A protein and the small-molecule ligand that binds it are described below.
Small molecule (SMILES): CC(=O)N[C@@H]1[C@@H](O)[C@H](O)[C@@H](CO)O[C@H]1O

Binding-site contacts:
Ligand atom C1 contacts residue ARG154 of chain 1.E at 3.4 Å.
Ligand atom O7 contacts residue ASN159 of chain 1.E at 3.3 Å (h-bond).
Ligand atom C5 contacts residue ASN159 of chain 1.E at 3.7 Å.
Ligand atom C5 contacts residue ARG154 of chain 1.E at 4.0 Å.
Ligand atom C8 contacts residue THR160 of chain 1.E at 3.7 Å.
Ligand atom O5 contacts residue ASN159 of chain 1.E at 2.4 Å (h-bond).
Ligand atom N2 contacts residue ASN159 of chain 1.E at 3.0 Å (h-bond).
Ligand atom C1 contacts residue ASN159 of chain 1.E at 1.6 Å.
Ligand atom C4 contacts residue ASN159 of chain 1.E at 4.2 Å.
Ligand atom C2 contacts residue ASN159 of chain 1.E at 2.4 Å.
Ligand atom C7 contacts residue ASN159 of chain 1.E at 3.2 Å.
Ligand atom C3 contacts residue ASN159 of chain 1.E at 3.7 Å.
Ligand atom C8 contacts residue ASN159 of chain 1.E at 3.2 Å.
Ligand atom O3 contacts residue ASN159 of chain 1.E at 4.5 Å.
Ligand atom O5 contacts residue ARG154 of chain 1.E at 2.9 Å (salt-bridge).
Ligand atom C6 contacts residue ARG154 of chain 1.E at 4.4 Å.
Ligand atom C7 contacts residue THR160 of chain 1.E at 4.5 Å.

Sequence of chain 1.E:
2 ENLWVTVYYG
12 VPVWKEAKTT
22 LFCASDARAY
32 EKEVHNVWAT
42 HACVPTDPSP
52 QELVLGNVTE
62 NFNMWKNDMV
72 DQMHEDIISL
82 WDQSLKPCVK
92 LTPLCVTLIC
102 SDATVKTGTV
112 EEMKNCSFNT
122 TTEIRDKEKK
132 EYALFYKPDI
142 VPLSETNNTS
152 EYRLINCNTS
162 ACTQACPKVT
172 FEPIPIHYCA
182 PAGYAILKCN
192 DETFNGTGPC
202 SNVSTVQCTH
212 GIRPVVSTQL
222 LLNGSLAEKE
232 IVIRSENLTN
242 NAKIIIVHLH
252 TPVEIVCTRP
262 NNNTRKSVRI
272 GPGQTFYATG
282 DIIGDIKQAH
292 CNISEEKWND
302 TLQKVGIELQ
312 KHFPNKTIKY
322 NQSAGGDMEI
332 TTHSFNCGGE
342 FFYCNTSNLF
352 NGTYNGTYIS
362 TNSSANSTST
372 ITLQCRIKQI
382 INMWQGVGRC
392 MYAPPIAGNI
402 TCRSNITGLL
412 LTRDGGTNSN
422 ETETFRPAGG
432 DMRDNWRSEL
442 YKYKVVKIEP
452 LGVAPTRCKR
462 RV